Sequence of chain 1.A:
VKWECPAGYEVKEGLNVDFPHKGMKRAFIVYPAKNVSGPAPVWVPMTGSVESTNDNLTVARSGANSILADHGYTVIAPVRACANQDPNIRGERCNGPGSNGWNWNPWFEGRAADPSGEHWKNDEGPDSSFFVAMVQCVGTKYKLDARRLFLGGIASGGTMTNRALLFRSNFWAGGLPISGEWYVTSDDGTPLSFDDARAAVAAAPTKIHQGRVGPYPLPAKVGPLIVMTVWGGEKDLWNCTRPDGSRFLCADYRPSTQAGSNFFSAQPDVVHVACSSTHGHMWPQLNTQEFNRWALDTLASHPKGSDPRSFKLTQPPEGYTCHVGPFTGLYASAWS

Binding-site contacts:
Ligand atom C1 contacts residue SER178 of chain 1.A at 3.9 Å.
Ligand atom O1 contacts residue TYR275 of chain 1.A at 2.5 Å (h-bond).
Ligand atom O1 contacts residue SER178 of chain 1.A at 4.2 Å.
Ligand atom O1 contacts residue ALA177 of chain 1.A at 3.5 Å.
Ligand atom C4 contacts residue TRP126 of chain 1.A at 3.8 Å (hydrophobic).
Ligand atom O1 contacts residue HIS303 of chain 1.A at 2.7 Å (h-bond).
Ligand atom C7 contacts residue CYS262 of chain 1.A at 4.1 Å (hydrophobic).
Ligand atom O2 contacts residue SER178 of chain 1.A at 3.6 Å (h-bond).
Ligand atom O2 contacts residue TRP260 of chain 1.A at 4.3 Å.
Ligand atom C1 contacts residue TRP260 of chain 1.A at 4.0 Å (hydrophobic).
Ligand atom C3 contacts residue TRP260 of chain 1.A at 3.5 Å (hydrophobic).
Ligand atom C5 contacts residue ALA273 of chain 1.A at 4.1 Å (hydrophobic).
Ligand atom C6 contacts residue TYR205 of chain 1.A at 4.3 Å (hydrophobic).
Ligand atom C1 contacts residue ALA177 of chain 1.A at 3.6 Å (hydrophobic).
Ligand atom C3 contacts residue TYR275 of chain 1.A at 3.1 Å (hydrophobic).
Ligand atom C6 contacts residue ASN125 of chain 1.A at 3.9 Å.
Ligand atom C7 contacts residue TRP126 of chain 1.A at 4.2 Å (hydrophobic).
Ligand atom C5 contacts residue TRP126 of chain 1.A at 4.4 Å (hydrophobic).
Ligand atom C2 contacts residue SER71 of chain 1.A at 3.5 Å.
Ligand atom C1 contacts residue TYR275 of chain 1.A at 3.5 Å (hydrophobic).
Ligand atom C7 contacts residue ASN125 of chain 1.A at 4.5 Å.
Ligand atom C2 contacts residue TRP260 of chain 1.A at 4.1 Å (hydrophobic).
Ligand atom C8 contacts residue ASN125 of chain 1.A at 3.8 Å.
Ligand atom C2 contacts residue TYR275 of chain 1.A at 3.7 Å (hydrophobic).
Ligand atom C8 contacts residue TRP126 of chain 1.A at 4.1 Å (hydrophobic).
Ligand atom C1 contacts residue HIS303 of chain 1.A at 3.7 Å.
Ligand atom O2 contacts residue ALA177 of chain 1.A at 3.2 Å.
Ligand atom C2 contacts residue SER178 of chain 1.A at 4.2 Å.
Ligand atom O1 contacts residue TRP260 of chain 1.A at 3.8 Å.
Ligand atom C4 contacts residue TYR275 of chain 1.A at 4.2 Å (hydrophobic).
Ligand atom O2 contacts residue HIS303 of chain 1.A at 4.1 Å.
Ligand atom C3 contacts residue ALA273 of chain 1.A at 4.4 Å (hydrophobic).
Ligand atom C7 contacts residue CYS272 of chain 1.A at 4.0 Å (hydrophobic).
Ligand atom C5 contacts residue CYS272 of chain 1.A at 3.9 Å (hydrophobic).
Ligand atom C6 contacts residue TRP126 of chain 1.A at 3.8 Å (hydrophobic).
Ligand atom C3 contacts residue TRP126 of chain 1.A at 4.2 Å (hydrophobic).
Ligand atom O2 contacts residue SER71 of chain 1.A at 2.7 Å (h-bond).
Ligand atom C1 contacts residue SER71 of chain 1.A at 3.5 Å.
Ligand atom C5 contacts residue CYS262 of chain 1.A at 4.3 Å (hydrophobic).
Ligand atom C2 contacts residue TRP126 of chain 1.A at 3.5 Å (hydrophobic).

This protein binds this small molecule.
Small molecule (SMILES): CCCCCCCC(=O)O